Binding-site contacts:
Ligand atom C21 contacts residue ALA315 of chain 1.B at 3.8 Å (hydrophobic).
Ligand atom O81 contacts residue ASN343 of chain 1.B at 3.1 Å (h-bond).
Ligand atom C1 contacts residue SER61 of chain 1.B at 1.3 Å.
Ligand atom O82 contacts residue ASN343 of chain 1.B at 3.8 Å.
Ligand atom C3 contacts residue SER61 of chain 1.B at 3.4 Å.
Ligand atom C62 contacts residue ASN149 of chain 1.B at 2.9 Å.
Ligand atom C62 contacts residue TYR218 of chain 1.B at 3.5 Å (hydrophobic).
Ligand atom O81 contacts residue ASN286 of chain 1.B at 3.8 Å.
Ligand atom C26 contacts residue VAL208 of chain 1.B at 4.0 Å (hydrophobic).
Ligand atom O1 contacts residue GLY314 of chain 1.B at 3.5 Å.
Ligand atom C1 contacts residue LYS64 of chain 1.B at 3.7 Å.
Ligand atom C2 contacts residue LYS64 of chain 1.B at 4.0 Å.
Ligand atom C8 contacts residue ASN343 of chain 1.B at 3.8 Å.
Ligand atom O81 contacts residue THR313 of chain 1.B at 4.0 Å.
Ligand atom O61 contacts residue SER61 of chain 1.B at 2.7 Å (h-bond).
Ligand atom O21 contacts residue GLN117 of chain 1.B at 3.0 Å (h-bond).
Ligand atom C62 contacts residue LYS64 of chain 1.B at 3.3 Å.
Ligand atom O1 contacts residue ALA315 of chain 1.B at 3.0 Å (h-bond).
Ligand atom O21 contacts residue ASN149 of chain 1.B at 3.3 Å (h-bond).
Ligand atom C1 contacts residue TYR147 of chain 1.B at 3.7 Å (hydrophobic).
Ligand atom C2 contacts residue SER61 of chain 1.B at 2.4 Å.
Ligand atom O31 contacts residue GLN117 of chain 1.B at 3.5 Å (h-bond).
Ligand atom O1 contacts residue SER61 of chain 1.B at 2.2 Å (h-bond).
Ligand atom C9 contacts residue ASN286 of chain 1.B at 3.0 Å.
Ligand atom O61 contacts residue ASN149 of chain 1.B at 2.8 Å (h-bond).
Ligand atom C27 contacts residue TYR218 of chain 1.B at 3.6 Å (hydrophobic).
Ligand atom C24 contacts residue GLY317 of chain 1.B at 4.0 Å.
Ligand atom O61 contacts residue LYS64 of chain 1.B at 3.2 Å (salt-bridge).
Ligand atom N8 contacts residue SER61 of chain 1.B at 3.7 Å.
Ligand atom O82 contacts residue ASN286 of chain 1.B at 3.2 Å (h-bond).
Ligand atom C8 contacts residue ASN286 of chain 1.B at 3.7 Å.
Ligand atom C9 contacts residue LEU290 of chain 1.B at 3.6 Å (hydrophobic).
Ligand atom C62 contacts residue SER61 of chain 1.B at 3.0 Å.
Ligand atom O26 contacts residue VAL208 of chain 1.B at 3.5 Å.
Ligand atom C22 contacts residue ALA315 of chain 1.B at 3.4 Å (hydrophobic).
Ligand atom N2 contacts residue SER61 of chain 1.B at 3.5 Å (h-bond).
Ligand atom C3 contacts residue TYR147 of chain 1.B at 3.7 Å (hydrophobic).
Ligand atom C62 contacts residue ALA217 of chain 1.B at 3.5 Å (hydrophobic).
Ligand atom C5 contacts residue LEU116 of chain 1.B at 3.7 Å (hydrophobic).
Ligand atom N2 contacts residue ALA315 of chain 1.B at 3.2 Å (h-bond).

The protein below binds the small molecule below.
Small molecule (SMILES): C=C1CO[C@H]([C@@](C=O)(NC(=O)[C@@H](C(=O)O)c2ccc(O)cc2)OC)N=C1C(=O)O

Sequence of chain 1.B:
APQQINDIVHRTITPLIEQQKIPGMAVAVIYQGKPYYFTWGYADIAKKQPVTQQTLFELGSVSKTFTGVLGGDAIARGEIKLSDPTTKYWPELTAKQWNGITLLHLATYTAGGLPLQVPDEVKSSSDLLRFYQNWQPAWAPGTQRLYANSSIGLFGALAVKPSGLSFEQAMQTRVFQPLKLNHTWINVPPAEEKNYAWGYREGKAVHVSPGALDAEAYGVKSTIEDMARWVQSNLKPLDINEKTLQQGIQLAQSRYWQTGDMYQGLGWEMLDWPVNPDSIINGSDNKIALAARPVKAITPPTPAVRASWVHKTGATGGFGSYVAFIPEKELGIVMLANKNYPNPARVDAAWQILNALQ